The protein below binds the small molecule below.
Small molecule (SMILES): CC(=O)N[C@H]1[C@H](O[C@H]2[C@H](O)[C@@H](NC(C)=O)CO[C@@H]2CO)O[C@H](CO)[C@@H](O[C@@H]2O[C@H](CO)[C@@H](O)[C@H](O)[C@@H]2O)[C@@H]1O

Sequence of chain 1.E:
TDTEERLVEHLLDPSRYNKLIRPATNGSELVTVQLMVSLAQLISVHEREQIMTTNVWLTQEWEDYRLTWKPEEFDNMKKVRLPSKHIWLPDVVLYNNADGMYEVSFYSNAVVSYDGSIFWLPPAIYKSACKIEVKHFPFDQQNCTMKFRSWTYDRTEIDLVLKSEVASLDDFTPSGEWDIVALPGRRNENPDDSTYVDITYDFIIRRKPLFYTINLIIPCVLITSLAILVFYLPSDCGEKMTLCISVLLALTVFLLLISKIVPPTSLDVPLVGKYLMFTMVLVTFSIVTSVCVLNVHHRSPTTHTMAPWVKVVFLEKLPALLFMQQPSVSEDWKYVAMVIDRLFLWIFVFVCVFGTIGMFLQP

Sequence of chain 1.K:
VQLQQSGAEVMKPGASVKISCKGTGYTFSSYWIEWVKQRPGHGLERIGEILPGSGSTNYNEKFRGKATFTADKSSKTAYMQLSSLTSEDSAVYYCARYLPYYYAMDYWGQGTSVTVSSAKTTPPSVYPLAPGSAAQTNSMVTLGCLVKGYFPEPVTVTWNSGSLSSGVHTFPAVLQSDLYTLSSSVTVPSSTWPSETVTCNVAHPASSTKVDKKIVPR

Sequence of chain 1.J:
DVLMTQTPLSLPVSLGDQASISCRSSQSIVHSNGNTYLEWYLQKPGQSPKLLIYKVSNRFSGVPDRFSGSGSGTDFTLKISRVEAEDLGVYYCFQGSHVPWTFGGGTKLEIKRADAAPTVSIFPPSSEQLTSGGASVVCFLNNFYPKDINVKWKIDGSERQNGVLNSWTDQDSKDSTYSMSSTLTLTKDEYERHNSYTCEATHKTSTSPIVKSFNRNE

Binding-site contacts:
Ligand atom O6 contacts residue ASN54 of chain 1.J at 3.2 Å (h-bond).
Ligand atom O6 contacts residue ASN52 of chain 1.J at 4.1 Å.
Ligand atom C3 contacts residue ASN143 of chain 1.E at 3.8 Å.
Ligand atom C5 contacts residue ASP202 of chain 1.E at 3.8 Å.
Ligand atom O3 contacts residue TYR122 of chain 1.K at 4.2 Å.
Ligand atom C7 contacts residue ILE204 of chain 1.E at 3.9 Å (hydrophobic).
Ligand atom C8 contacts residue TYR122 of chain 1.K at 4.1 Å (hydrophobic).
Ligand atom C3 contacts residue ASP202 of chain 1.E at 3.8 Å.
Ligand atom C7 contacts residue TYR122 of chain 1.K at 4.1 Å (hydrophobic).
Ligand atom N2 contacts residue TYR122 of chain 1.K at 3.1 Å (h-bond).
Ligand atom C3 contacts residue TYR122 of chain 1.K at 3.7 Å (hydrophobic).
Ligand atom C2 contacts residue TYR122 of chain 1.K at 3.8 Å (hydrophobic).
Ligand atom C8 contacts residue ARG186 of chain 1.E at 4.2 Å.
Ligand atom O3 contacts residue ARG186 of chain 1.E at 3.5 Å (salt-bridge).
Ligand atom O5 contacts residue ASN143 of chain 1.E at 2.3 Å (h-bond).
Ligand atom O5 contacts residue ASP202 of chain 1.E at 4.3 Å.
Ligand atom C2 contacts residue ASN143 of chain 1.E at 2.5 Å.
Ligand atom C7 contacts residue ASN143 of chain 1.E at 3.1 Å.
Ligand atom C1 contacts residue ASP202 of chain 1.E at 3.9 Å.
Ligand atom C4 contacts residue ASN143 of chain 1.E at 4.2 Å.
Ligand atom C1 contacts residue ASN143 of chain 1.E at 1.4 Å.
Ligand atom N2 contacts residue ILE204 of chain 1.E at 4.0 Å.
Ligand atom N2 contacts residue ARG186 of chain 1.E at 4.0 Å.
Ligand atom C6 contacts residue ASN52 of chain 1.J at 3.9 Å.
Ligand atom O3 contacts residue ASN52 of chain 1.J at 3.9 Å.
Ligand atom C5 contacts residue ASN143 of chain 1.E at 3.6 Å.
Ligand atom C1 contacts residue TYR122 of chain 1.K at 4.2 Å (hydrophobic).
Ligand atom C8 contacts residue TYR121 of chain 1.K at 3.8 Å (hydrophobic).
Ligand atom C2 contacts residue ARG186 of chain 1.E at 4.1 Å.
Ligand atom C7 contacts residue ARG186 of chain 1.E at 3.5 Å.
Ligand atom C4 contacts residue ASP202 of chain 1.E at 4.2 Å.
Ligand atom C6 contacts residue ARG186 of chain 1.E at 3.9 Å.
Ligand atom O6 contacts residue ARG186 of chain 1.E at 4.1 Å.
Ligand atom O4 contacts residue ASP202 of chain 1.E at 4.2 Å.
Ligand atom O7 contacts residue ARG186 of chain 1.E at 3.3 Å (salt-bridge).
Ligand atom N2 contacts residue ASN143 of chain 1.E at 2.9 Å (h-bond).
Ligand atom C6 contacts residue ASN54 of chain 1.J at 3.5 Å.
Ligand atom C8 contacts residue ILE204 of chain 1.E at 3.7 Å (hydrophobic).
Ligand atom O7 contacts residue ASN143 of chain 1.E at 2.9 Å (h-bond).
Ligand atom O5 contacts residue ARG186 of chain 1.E at 4.2 Å.